This protein binds this small molecule.
Small molecule (SMILES): CC(=O)N[C@@H]1[C@@H](O)[C@H](O)[C@@H](CO)O[C@H]1O

Sequence of chain 1.C:
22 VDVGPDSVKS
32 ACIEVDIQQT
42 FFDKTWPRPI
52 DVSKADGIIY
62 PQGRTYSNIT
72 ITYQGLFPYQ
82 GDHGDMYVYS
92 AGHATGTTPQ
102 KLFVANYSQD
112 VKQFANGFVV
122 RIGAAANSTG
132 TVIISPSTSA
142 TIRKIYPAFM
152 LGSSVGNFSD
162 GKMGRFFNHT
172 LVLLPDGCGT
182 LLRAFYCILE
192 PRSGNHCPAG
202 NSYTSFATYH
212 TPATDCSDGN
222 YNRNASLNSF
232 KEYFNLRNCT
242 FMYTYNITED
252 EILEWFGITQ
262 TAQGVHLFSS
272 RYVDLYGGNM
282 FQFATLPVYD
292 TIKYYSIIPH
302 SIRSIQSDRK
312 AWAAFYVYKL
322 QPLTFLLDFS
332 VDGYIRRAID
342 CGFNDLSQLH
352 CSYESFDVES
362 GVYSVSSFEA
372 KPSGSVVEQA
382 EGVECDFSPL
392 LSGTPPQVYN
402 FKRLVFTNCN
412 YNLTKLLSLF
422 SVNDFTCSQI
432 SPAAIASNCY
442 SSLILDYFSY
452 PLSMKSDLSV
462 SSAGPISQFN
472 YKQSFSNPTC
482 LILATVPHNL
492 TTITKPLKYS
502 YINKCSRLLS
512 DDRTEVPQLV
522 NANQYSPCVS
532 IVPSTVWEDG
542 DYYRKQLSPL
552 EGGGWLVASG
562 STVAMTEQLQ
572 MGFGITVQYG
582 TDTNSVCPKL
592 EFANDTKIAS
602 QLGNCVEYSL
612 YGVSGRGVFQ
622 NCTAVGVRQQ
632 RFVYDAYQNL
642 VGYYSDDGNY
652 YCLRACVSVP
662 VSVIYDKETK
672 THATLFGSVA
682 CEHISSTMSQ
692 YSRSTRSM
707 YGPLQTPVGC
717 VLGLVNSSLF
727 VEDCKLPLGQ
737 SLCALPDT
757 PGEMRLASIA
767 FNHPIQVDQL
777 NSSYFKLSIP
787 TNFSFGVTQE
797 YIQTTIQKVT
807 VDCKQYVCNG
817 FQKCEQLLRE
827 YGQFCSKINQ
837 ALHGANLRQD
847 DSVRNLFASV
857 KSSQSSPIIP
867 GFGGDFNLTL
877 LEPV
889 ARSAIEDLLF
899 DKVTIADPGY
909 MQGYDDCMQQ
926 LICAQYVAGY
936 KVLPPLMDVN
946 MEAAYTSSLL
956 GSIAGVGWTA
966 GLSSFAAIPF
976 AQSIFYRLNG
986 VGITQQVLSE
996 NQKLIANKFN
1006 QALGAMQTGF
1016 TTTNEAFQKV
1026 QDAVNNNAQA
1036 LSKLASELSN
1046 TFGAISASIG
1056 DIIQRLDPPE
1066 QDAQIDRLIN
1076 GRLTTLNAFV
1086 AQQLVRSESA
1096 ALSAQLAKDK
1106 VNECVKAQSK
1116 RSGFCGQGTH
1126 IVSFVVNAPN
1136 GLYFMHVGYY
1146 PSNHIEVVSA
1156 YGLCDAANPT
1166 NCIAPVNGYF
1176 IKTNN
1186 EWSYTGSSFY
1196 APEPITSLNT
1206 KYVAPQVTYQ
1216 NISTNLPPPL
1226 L

Binding-site contacts:
Ligand atom C3 contacts residue ASN722 of chain 1.C at 3.8 Å.
Ligand atom O7 contacts residue ASN722 of chain 1.C at 3.2 Å (h-bond).
Ligand atom N2 contacts residue ASN722 of chain 1.C at 2.9 Å (h-bond).
Ligand atom C1 contacts residue ASN722 of chain 1.C at 1.4 Å.
Ligand atom C7 contacts residue ASN722 of chain 1.C at 3.2 Å.
Ligand atom C2 contacts residue ASN722 of chain 1.C at 2.5 Å.
Ligand atom C8 contacts residue GLN711 of chain 1.C at 3.4 Å.
Ligand atom C4 contacts residue ASN722 of chain 1.C at 4.2 Å.
Ligand atom O5 contacts residue ASN722 of chain 1.C at 2.4 Å (h-bond).
Ligand atom C5 contacts residue ASN722 of chain 1.C at 3.7 Å.
Ligand atom C8 contacts residue ASN722 of chain 1.C at 4.1 Å.
Ligand atom C8 contacts residue LEU710 of chain 1.C at 4.5 Å (hydrophobic).